Sequence of chain 31.C:
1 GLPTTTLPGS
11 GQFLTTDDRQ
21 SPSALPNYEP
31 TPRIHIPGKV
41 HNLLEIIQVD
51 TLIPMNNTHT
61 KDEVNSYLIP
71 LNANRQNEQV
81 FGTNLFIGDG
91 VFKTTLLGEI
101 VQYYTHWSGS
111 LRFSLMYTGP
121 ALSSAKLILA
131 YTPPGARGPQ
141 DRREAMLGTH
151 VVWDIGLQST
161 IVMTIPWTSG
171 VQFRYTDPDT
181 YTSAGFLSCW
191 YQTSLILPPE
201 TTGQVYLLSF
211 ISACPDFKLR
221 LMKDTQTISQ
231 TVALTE

Sequence of chain 35.A:
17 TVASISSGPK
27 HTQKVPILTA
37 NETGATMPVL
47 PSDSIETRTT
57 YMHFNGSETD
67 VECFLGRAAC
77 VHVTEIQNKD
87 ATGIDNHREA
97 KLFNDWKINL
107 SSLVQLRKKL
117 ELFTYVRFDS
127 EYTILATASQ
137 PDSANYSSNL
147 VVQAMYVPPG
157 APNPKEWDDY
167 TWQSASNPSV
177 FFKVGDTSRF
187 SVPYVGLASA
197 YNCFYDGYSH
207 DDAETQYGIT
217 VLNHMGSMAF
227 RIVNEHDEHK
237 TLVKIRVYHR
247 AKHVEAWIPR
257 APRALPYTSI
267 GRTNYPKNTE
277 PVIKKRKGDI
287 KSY

A protein and the small-molecule ligand that binds it are described below.
Small molecule (SMILES): Cc1cc(CCCCCCCOc2ccc(C3=N[C@@H](C)CO3)cc2Cl)on1

Binding-site contacts:
Ligand atom C3 contacts residue PRO174 of chain 35.A at 3.7 Å (hydrophobic).
Ligand atom O1 contacts residue PHE186 of chain 35.A at 3.8 Å.
Ligand atom O1 contacts residue VAL188 of chain 35.A at 3.8 Å.
Ligand atom C3 contacts residue PHE186 of chain 35.A at 3.9 Å (hydrophobic).
Ligand atom C31 contacts residue PRO174 of chain 35.A at 3.3 Å (hydrophobic).
Ligand atom C3B contacts residue LEU106 of chain 35.A at 3.8 Å (hydrophobic).
Ligand atom N2 contacts residue ALA24 of chain 35.C at 3.1 Å.
Ligand atom C5 contacts residue TYR152 of chain 35.A at 3.6 Å (hydrophobic).
Ligand atom O1A contacts residue VAL122 of chain 35.A at 4.0 Å.
Ligand atom C5A contacts residue VAL122 of chain 35.A at 3.9 Å (hydrophobic).
Ligand atom C4 contacts residue TYR152 of chain 35.A at 3.7 Å (hydrophobic).
Ligand atom O1 contacts residue ALA24 of chain 35.C at 3.4 Å.
Ligand atom C5 contacts residue PHE186 of chain 35.A at 3.7 Å (hydrophobic).
Ligand atom C5C contacts residue TYR128 of chain 35.A at 3.7 Å (hydrophobic).
Ligand atom C1C contacts residue TYR152 of chain 35.A at 3.9 Å (hydrophobic).
Ligand atom C5C contacts residue ILE104 of chain 35.A at 4.0 Å (hydrophobic).
Ligand atom N2 contacts residue PHE186 of chain 35.A at 4.0 Å.
Ligand atom CL1 contacts residue ILE104 of chain 35.A at 3.6 Å.
Ligand atom C4 contacts residue PHE186 of chain 35.A at 3.7 Å (hydrophobic).
Ligand atom C2C contacts residue VAL188 of chain 35.A at 2.8 Å (hydrophobic).
Ligand atom C4A contacts residue ASN198 of chain 35.A at 3.9 Å.
Ligand atom CM1 contacts residue CYS199 of chain 35.A at 3.8 Å (hydrophobic).
Ligand atom C3C contacts residue TYR128 of chain 35.A at 3.6 Å (hydrophobic).
Ligand atom C3C contacts residue VAL188 of chain 35.A at 3.3 Å (hydrophobic).
Ligand atom N2 contacts residue PRO174 of chain 35.A at 3.7 Å.
Ligand atom O1B contacts residue MET221 of chain 35.A at 3.8 Å.
Ligand atom C31 contacts residue ALA150 of chain 35.A at 3.5 Å (hydrophobic).
Ligand atom C4B contacts residue LEU106 of chain 35.A at 3.7 Å (hydrophobic).
Ligand atom O1 contacts residue TYR152 of chain 35.A at 3.9 Å.
Ligand atom C31 contacts residue VAL176 of chain 35.A at 3.3 Å (hydrophobic).
Ligand atom C6C contacts residue VAL191 of chain 35.A at 3.3 Å (hydrophobic).
Ligand atom C7C contacts residue TYR128 of chain 35.A at 3.5 Å (hydrophobic).
Ligand atom CL1 contacts residue ASN105 of chain 35.A at 3.3 Å.
Ligand atom N3A contacts residue ASN219 of chain 35.A at 3.4 Å (h-bond).
Ligand atom C5A contacts residue CYS199 of chain 35.A at 3.9 Å (hydrophobic).
Ligand atom C2B contacts residue TYR197 of chain 35.A at 3.3 Å (hydrophobic).
Ligand atom C4C contacts residue TYR152 of chain 35.A at 3.9 Å (hydrophobic).
Ligand atom CL1 contacts residue MET221 of chain 35.A at 3.8 Å.
Ligand atom C31 contacts residue SER175 of chain 35.A at 3.5 Å.
Ligand atom C3B contacts residue TYR197 of chain 35.A at 3.3 Å (hydrophobic).

Sequence of chain 35.C:
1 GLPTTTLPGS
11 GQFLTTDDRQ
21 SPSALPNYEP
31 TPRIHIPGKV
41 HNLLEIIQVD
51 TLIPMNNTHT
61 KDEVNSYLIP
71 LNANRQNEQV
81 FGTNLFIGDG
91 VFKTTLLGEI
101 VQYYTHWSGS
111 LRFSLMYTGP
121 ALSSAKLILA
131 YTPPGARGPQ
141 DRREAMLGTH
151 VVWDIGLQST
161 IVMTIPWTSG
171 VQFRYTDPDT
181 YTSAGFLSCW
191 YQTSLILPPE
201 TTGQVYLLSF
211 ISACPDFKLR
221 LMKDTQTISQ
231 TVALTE